Binding-site contacts:
Ligand atom C7 contacts residue ASN485 of chain 6.A at 3.2 Å.
Ligand atom O5 contacts residue ASN485 of chain 6.A at 2.4 Å (h-bond).
Ligand atom C2 contacts residue ASN485 of chain 6.A at 2.3 Å.
Ligand atom O7 contacts residue SER466 of chain 6.A at 4.2 Å.
Ligand atom C8 contacts residue GLU482 of chain 6.A at 4.1 Å.
Ligand atom C3 contacts residue ASN485 of chain 6.A at 3.6 Å.
Ligand atom C8 contacts residue LYS469 of chain 6.A at 3.8 Å.
Ligand atom N2 contacts residue ASN485 of chain 6.A at 2.7 Å (h-bond).
Ligand atom O7 contacts residue ARG465 of chain 6.A at 3.7 Å.
Ligand atom C7 contacts residue ARG465 of chain 6.A at 3.8 Å.
Ligand atom O3 contacts residue ARG465 of chain 6.A at 3.7 Å.
Ligand atom C8 contacts residue ARG465 of chain 6.A at 3.9 Å.
Ligand atom N2 contacts residue ARG465 of chain 6.A at 4.4 Å.
Ligand atom C4 contacts residue ASN485 of chain 6.A at 4.2 Å.
Ligand atom O7 contacts residue GLU482 of chain 6.A at 4.4 Å.
Ligand atom C1 contacts residue ASN485 of chain 6.A at 1.4 Å.
Ligand atom C5 contacts residue ASN485 of chain 6.A at 3.7 Å.
Ligand atom O7 contacts residue ASN485 of chain 6.A at 3.4 Å (h-bond).
Ligand atom C7 contacts residue GLU482 of chain 6.A at 4.3 Å.
Ligand atom C8 contacts residue ASN485 of chain 6.A at 4.5 Å.

The protein below binds the small molecule below.
Small molecule (SMILES): CC(=O)N[C@@H]1[C@@H](O)[C@H](O)[C@@H](CO)O[C@H]1O

Sequence of chain 6.A:
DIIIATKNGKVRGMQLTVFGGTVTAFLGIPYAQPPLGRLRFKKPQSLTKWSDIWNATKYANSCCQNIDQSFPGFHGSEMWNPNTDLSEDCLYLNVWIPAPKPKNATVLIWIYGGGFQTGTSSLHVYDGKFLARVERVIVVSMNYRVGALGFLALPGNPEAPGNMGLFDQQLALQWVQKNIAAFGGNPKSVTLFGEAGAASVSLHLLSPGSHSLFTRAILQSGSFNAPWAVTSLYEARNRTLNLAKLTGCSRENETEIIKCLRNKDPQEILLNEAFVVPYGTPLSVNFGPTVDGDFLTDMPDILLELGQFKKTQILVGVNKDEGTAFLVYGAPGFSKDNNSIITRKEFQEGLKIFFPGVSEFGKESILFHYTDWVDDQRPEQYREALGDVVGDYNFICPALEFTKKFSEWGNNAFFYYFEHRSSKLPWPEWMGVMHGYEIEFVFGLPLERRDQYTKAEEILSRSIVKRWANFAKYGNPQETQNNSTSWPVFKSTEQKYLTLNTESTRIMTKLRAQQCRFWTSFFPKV